The small molecule below binds the protein below.
Small molecule (SMILES): CSCC[C@H](NC(=O)[C@H](CC1=NC=NC1)NC(=O)/C=N/C(=O)[C@H](C)N)C(=O)N[C@@H](Cc1ccc(O)cc1)C(=O)N1CCC[C@H]1C(=O)N[C@H](C(=O)N[C@@H](C)C(=O)N[C@@H](C)C=O)C(C)C

Sequence of chain 1.A:
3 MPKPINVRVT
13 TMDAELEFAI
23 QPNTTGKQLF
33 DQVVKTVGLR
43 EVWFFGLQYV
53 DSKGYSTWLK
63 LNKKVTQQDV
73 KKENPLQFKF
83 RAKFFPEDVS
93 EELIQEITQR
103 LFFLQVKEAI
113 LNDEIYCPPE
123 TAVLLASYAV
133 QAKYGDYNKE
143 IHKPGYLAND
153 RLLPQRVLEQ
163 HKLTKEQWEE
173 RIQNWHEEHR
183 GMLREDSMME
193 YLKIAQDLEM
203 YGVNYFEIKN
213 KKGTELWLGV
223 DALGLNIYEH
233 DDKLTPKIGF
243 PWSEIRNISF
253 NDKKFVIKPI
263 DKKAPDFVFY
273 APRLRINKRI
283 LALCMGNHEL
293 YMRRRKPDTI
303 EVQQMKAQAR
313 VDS

Binding-site contacts:
Ligand atom C contacts residue GLU19 of chain 1.A at 3.6 Å.
Ligand atom C contacts residue GLN34 of chain 1.A at 3.5 Å.
Ligand atom NE2 contacts residue THR38 of chain 1.A at 3.5 Å.
Ligand atom O contacts residue ALA21 of chain 1.A at 3.6 Å.
Ligand atom CB contacts residue LEU18 of chain 1.A at 3.2 Å (hydrophobic).
Ligand atom CA contacts residue GLN34 of chain 1.A at 3.5 Å.
Ligand atom CA contacts residue GLU17 of chain 1.A at 3.1 Å.
Ligand atom CA contacts residue GLU19 of chain 1.A at 3.8 Å.
Ligand atom CB contacts residue ASP15 of chain 1.A at 2.8 Å.
Ligand atom CB contacts residue ALA16 of chain 1.A at 3.2 Å (hydrophobic).
Ligand atom O contacts residue PHE20 of chain 1.A at 3.3 Å.
Ligand atom SD contacts residue ALA21 of chain 1.A at 3.6 Å (h-bond).
Ligand atom CG contacts residue ALA21 of chain 1.A at 3.8 Å (hydrophobic).
Ligand atom CE contacts residue ALA21 of chain 1.A at 3.5 Å (hydrophobic).
Ligand atom CD2 contacts residue THR38 of chain 1.A at 3.8 Å.
Ligand atom N contacts residue GLN34 of chain 1.A at 3.0 Å (h-bond).
Ligand atom N contacts residue GLU17 of chain 1.A at 2.8 Å (salt-bridge).
Ligand atom CB contacts residue GLU19 of chain 1.A at 3.6 Å.
Ligand atom CD2 contacts residue PHE20 of chain 1.A at 3.5 Å (hydrophobic).
Ligand atom N contacts residue GLN23 of chain 1.A at 3.5 Å.
Ligand atom N contacts residue GLU19 of chain 1.A at 2.7 Å (salt-bridge).
Ligand atom CG contacts residue PHE20 of chain 1.A at 3.4 Å (hydrophobic).
Ligand atom CG contacts residue GLU19 of chain 1.A at 3.6 Å.
Ligand atom N contacts residue ILE22 of chain 1.A at 3.8 Å.
Ligand atom N contacts residue ALA21 of chain 1.A at 3.5 Å (h-bond).
Ligand atom O contacts residue LEU18 of chain 1.A at 3.3 Å.
Ligand atom CA contacts residue PHE20 of chain 1.A at 3.2 Å (hydrophobic).
Ligand atom O contacts residue GLU17 of chain 1.A at 3.7 Å.
Ligand atom CA contacts residue GLU19 of chain 1.A at 3.4 Å.
Ligand atom O contacts residue GLU19 of chain 1.A at 2.5 Å (salt-bridge).
Ligand atom C contacts residue GLU19 of chain 1.A at 3.5 Å.
Ligand atom C contacts residue GLU17 of chain 1.A at 3.4 Å.
Ligand atom N contacts residue GLU19 of chain 1.A at 3.4 Å (salt-bridge).
Ligand atom N contacts residue PHE20 of chain 1.A at 3.5 Å.
Ligand atom CA contacts residue LEU18 of chain 1.A at 3.8 Å (hydrophobic).
Ligand atom CD2 contacts residue GLU19 of chain 1.A at 3.3 Å.
Ligand atom N contacts residue PHE20 of chain 1.A at 3.7 Å.
Ligand atom CG contacts residue GLU19 of chain 1.A at 3.5 Å.
Ligand atom N contacts residue ALA21 of chain 1.A at 3.5 Å (h-bond).
Ligand atom C contacts residue PHE20 of chain 1.A at 3.8 Å (hydrophobic).